Binding-site contacts:
Ligand atom O03 contacts residue ARG58 of chain 1.A at 4.0 Å.
Ligand atom C01 contacts residue PRO68 of chain 1.A at 4.2 Å (hydrophobic).
Ligand atom C08 contacts residue PRO68 of chain 1.A at 4.4 Å (hydrophobic).
Ligand atom C13 contacts residue ARG58 of chain 1.A at 4.4 Å.
Ligand atom C02 contacts residue ARG58 of chain 1.A at 4.2 Å.
Ligand atom C11 contacts residue ARG58 of chain 1.A at 3.8 Å.
Ligand atom C05 contacts residue ARG58 of chain 1.A at 4.0 Å.
Ligand atom C05 contacts residue PHE66 of chain 1.A at 4.4 Å (hydrophobic).
Ligand atom C08 contacts residue ARG58 of chain 1.A at 3.2 Å.
Ligand atom C08 contacts residue ASP54 of chain 1.A at 3.9 Å.
Ligand atom C07 contacts residue PRO68 of chain 1.A at 4.0 Å (hydrophobic).
Ligand atom C02 contacts residue PHE66 of chain 1.A at 3.6 Å (hydrophobic).
Ligand atom C07 contacts residue ARG58 of chain 1.A at 3.8 Å.
Ligand atom C01 contacts residue PHE66 of chain 1.A at 3.5 Å (hydrophobic).
Ligand atom C04 contacts residue PRO68 of chain 1.A at 3.9 Å (hydrophobic).
Ligand atom O03 contacts residue PHE66 of chain 1.A at 3.3 Å.
Ligand atom C09 contacts residue PRO68 of chain 1.A at 3.8 Å (hydrophobic).
Ligand atom O06 contacts residue PRO68 of chain 1.A at 4.0 Å.
Ligand atom C12 contacts residue ARG58 of chain 1.A at 4.2 Å.
Ligand atom C07 contacts residue ASP54 of chain 1.A at 3.7 Å.
Ligand atom C14 contacts residue ARG58 of chain 1.A at 4.4 Å.
Ligand atom C10 contacts residue ARG58 of chain 1.A at 4.2 Å.
Ligand atom C11 contacts residue LEU60 of chain 1.A at 4.1 Å (hydrophobic).
Ligand atom C08 contacts residue PHE66 of chain 1.A at 4.5 Å (hydrophobic).
Ligand atom C04 contacts residue PHE66 of chain 1.A at 4.5 Å (hydrophobic).

A small-molecule ligand and the protein it binds are described below.
Small molecule (SMILES): Oc1cccc(Oc2ccccc2)c1

Sequence of chain 1.A:
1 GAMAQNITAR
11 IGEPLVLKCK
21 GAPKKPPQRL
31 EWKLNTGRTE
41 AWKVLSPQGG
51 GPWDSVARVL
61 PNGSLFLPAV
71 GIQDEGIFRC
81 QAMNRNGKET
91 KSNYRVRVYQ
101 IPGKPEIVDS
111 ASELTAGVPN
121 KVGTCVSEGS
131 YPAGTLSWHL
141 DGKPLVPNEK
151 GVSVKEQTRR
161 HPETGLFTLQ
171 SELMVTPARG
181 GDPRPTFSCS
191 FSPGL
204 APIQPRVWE